Binding-site contacts:
Ligand atom C10 contacts residue SER257 of chain 1.A at 3.9 Å.
Ligand atom C14 contacts residue TYR227 of chain 1.A at 3.7 Å (hydrophobic).
Ligand atom C9 contacts residue TYR227 of chain 1.A at 3.9 Å (hydrophobic).
Ligand atom O1 contacts residue TYR227 of chain 1.A at 3.9 Å.
Ligand atom C10 contacts residue TYR227 of chain 1.A at 3.7 Å (hydrophobic).
Ligand atom O2 contacts residue SER257 of chain 1.A at 3.4 Å.
Ligand atom C25 contacts residue TYR274 of chain 1.A at 3.5 Å (hydrophobic).
Ligand atom O8 contacts residue PHE279 of chain 1.A at 3.5 Å.
Ligand atom S2 contacts residue SER304 of chain 1.A at 3.5 Å (h-bond).
Ligand atom O6 contacts residue SER65 of chain 1.A at 3.4 Å.
Ligand atom C11 contacts residue TYR227 of chain 1.A at 3.6 Å (hydrophobic).
Ligand atom O1 contacts residue SER210 of chain 1.A at 2.4 Å (h-bond).
Ligand atom C6 contacts residue ARG117 of chain 1.A at 3.8 Å.
Ligand atom C14 contacts residue ARG185 of chain 1.A at 3.6 Å.
Ligand atom O5 contacts residue ALA258 of chain 1.A at 3.8 Å.
Ligand atom C40 contacts residue GLY66 of chain 1.A at 3.9 Å.
Ligand atom C40 contacts residue ALA258 of chain 1.A at 3.9 Å (hydrophobic).
Ligand atom N1 contacts residue ARG117 of chain 1.A at 3.9 Å.
Ligand atom C5 contacts residue ARG117 of chain 1.A at 3.7 Å.
Ligand atom C22 contacts residue TYR36 of chain 1.A at 3.5 Å (hydrophobic).
Ligand atom O5 contacts residue SER304 of chain 1.A at 2.6 Å (h-bond).
Ligand atom C26 contacts residue TYR274 of chain 1.A at 3.4 Å (hydrophobic).
Ligand atom C17 contacts residue SER304 of chain 1.A at 3.4 Å.
Ligand atom C8 contacts residue ARG117 of chain 1.A at 3.6 Å.
Ligand atom C4 contacts residue ARG117 of chain 1.A at 3.4 Å.
Ligand atom C19 contacts residue PHE279 of chain 1.A at 3.7 Å (hydrophobic).
Ligand atom O7 contacts residue TYR227 of chain 1.A at 3.4 Å.
Ligand atom C18 contacts residue SER304 of chain 1.A at 3.2 Å.
Ligand atom O6 contacts residue TYR36 of chain 1.A at 3.1 Å.
Ligand atom C37 contacts residue GLY211 of chain 1.A at 3.8 Å.
Ligand atom C3 contacts residue ARG117 of chain 1.A at 3.3 Å.
Ligand atom C13 contacts residue TYR227 of chain 1.A at 3.5 Å (hydrophobic).
Ligand atom C21 contacts residue TYR36 of chain 1.A at 3.5 Å (hydrophobic).
Ligand atom C7 contacts residue ARG117 of chain 1.A at 3.6 Å.
Ligand atom O5 contacts residue GLY305 of chain 1.A at 3.2 Å (h-bond).
Ligand atom O1 contacts residue GLY211 of chain 1.A at 3.4 Å (h-bond).
Ligand atom C12 contacts residue TYR227 of chain 1.A at 3.4 Å (hydrophobic).
Ligand atom C20 contacts residue PHE279 of chain 1.A at 3.6 Å (hydrophobic).
Ligand atom C2 contacts residue ARG117 of chain 1.A at 3.3 Å.
Ligand atom S1 contacts residue SER210 of chain 1.A at 3.8 Å.

Sequence of chain 1.A:
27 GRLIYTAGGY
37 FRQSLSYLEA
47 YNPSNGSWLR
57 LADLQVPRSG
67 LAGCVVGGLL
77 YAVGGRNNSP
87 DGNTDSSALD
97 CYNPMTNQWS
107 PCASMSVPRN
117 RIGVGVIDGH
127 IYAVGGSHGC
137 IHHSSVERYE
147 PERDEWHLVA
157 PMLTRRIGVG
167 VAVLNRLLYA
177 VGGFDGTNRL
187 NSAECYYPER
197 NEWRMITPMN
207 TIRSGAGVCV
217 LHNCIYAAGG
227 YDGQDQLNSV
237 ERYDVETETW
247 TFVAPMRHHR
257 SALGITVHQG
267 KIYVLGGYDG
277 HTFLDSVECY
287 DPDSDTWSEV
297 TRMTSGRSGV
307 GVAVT

This protein binds this small molecule.
Small molecule (SMILES): CCOc1ccc(S(=O)(=O)Nc2cc(CC(C)=O)c(NS(=O)(=O)c3ccc(OCC)cc3)c3ccccc23)cc1